The protein below binds the small molecule below.
Small molecule (SMILES): CC1=C(O)/C(=C\N=C(/C=C\CP(=O)(O)O)C(=O)O)C(COP(=O)(O)O)=CN1

Binding-site contacts:
Ligand atom OP1 contacts residue ASN188 of chain 1.C at 3.4 Å (h-bond).
Ligand atom O3 contacts residue ASN87 of chain 1.C at 2.7 Å (h-bond).
Ligand atom N1 contacts residue THR316 of chain 1.C at 2.6 Å (h-bond).
Ligand atom OP3 contacts residue ASN188 of chain 1.C at 2.7 Å (h-bond).
Ligand atom C5A contacts residue GLY187 of chain 1.C at 3.4 Å.
Ligand atom C2 contacts residue THR316 of chain 1.C at 3.3 Å.
Ligand atom CAI contacts residue THR85 of chain 1.C at 3.4 Å.
Ligand atom O3B contacts residue THR88 of chain 1.C at 2.7 Å (h-bond).
Ligand atom OG2 contacts residue ASN188 of chain 1.C at 2.9 Å (h-bond).
Ligand atom O2B contacts residue THR88 of chain 1.C at 3.4 Å (h-bond).
Ligand atom P contacts residue ALA189 of chain 1.C at 3.5 Å.
Ligand atom O2B contacts residue THR85 of chain 1.C at 3.0 Å (h-bond).
Ligand atom C4A contacts residue LYS61 of chain 1.C at 3.3 Å.
Ligand atom CAI contacts residue LYS61 of chain 1.C at 3.5 Å.
Ligand atom CEI contacts residue THR88 of chain 1.C at 3.5 Å.
Ligand atom C6 contacts residue THR316 of chain 1.C at 3.5 Å.
Ligand atom PG contacts residue SER155 of chain 1.C at 3.3 Å.
Ligand atom OG3 contacts residue SER155 of chain 1.C at 2.8 Å (h-bond).
Ligand atom C2A contacts residue ASN87 of chain 1.C at 3.1 Å.
Ligand atom C2A contacts residue THR316 of chain 1.C at 3.3 Å.
Ligand atom CBC contacts residue SER84 of chain 1.C at 3.3 Å.
Ligand atom O2B contacts residue SER84 of chain 1.C at 2.5 Å (h-bond).
Ligand atom OG1 contacts residue THR88 of chain 1.C at 2.7 Å (h-bond).
Ligand atom O3B contacts residue ASN87 of chain 1.C at 2.9 Å (h-bond).
Ligand atom OG2 contacts residue SER155 of chain 1.C at 2.4 Å (h-bond).
Ligand atom OG3 contacts residue ARG160 of chain 1.C at 3.1 Å (salt-bridge).
Ligand atom OP3 contacts residue ALA189 of chain 1.C at 3.5 Å (h-bond).
Ligand atom OP1 contacts residue ALA189 of chain 1.C at 2.8 Å (h-bond).
Ligand atom O3B contacts residue SER84 of chain 1.C at 3.3 Å (h-bond).
Ligand atom OG1 contacts residue LYS61 of chain 1.C at 2.7 Å (salt-bridge).
Ligand atom N4A contacts residue LYS61 of chain 1.C at 3.2 Å.
Ligand atom OG1 contacts residue ARG160 of chain 1.C at 2.7 Å (salt-bridge).
Ligand atom OP2 contacts residue GLY190 of chain 1.C at 3.3 Å (h-bond).
Ligand atom OP1 contacts residue VAL186 of chain 1.C at 3.5 Å.
Ligand atom OP2 contacts residue ASN191 of chain 1.C at 2.7 Å (h-bond).
Ligand atom CBC contacts residue THR85 of chain 1.C at 3.2 Å.
Ligand atom C2A contacts residue GLU286 of chain 1.C at 3.3 Å.
Ligand atom CBC contacts residue THR88 of chain 1.C at 3.3 Å.
Ligand atom OG3 contacts residue ASN154 of chain 1.C at 2.6 Å (h-bond).
Ligand atom OP1 contacts residue GLY187 of chain 1.C at 2.7 Å (h-bond).

Sequence of chain 1.C:
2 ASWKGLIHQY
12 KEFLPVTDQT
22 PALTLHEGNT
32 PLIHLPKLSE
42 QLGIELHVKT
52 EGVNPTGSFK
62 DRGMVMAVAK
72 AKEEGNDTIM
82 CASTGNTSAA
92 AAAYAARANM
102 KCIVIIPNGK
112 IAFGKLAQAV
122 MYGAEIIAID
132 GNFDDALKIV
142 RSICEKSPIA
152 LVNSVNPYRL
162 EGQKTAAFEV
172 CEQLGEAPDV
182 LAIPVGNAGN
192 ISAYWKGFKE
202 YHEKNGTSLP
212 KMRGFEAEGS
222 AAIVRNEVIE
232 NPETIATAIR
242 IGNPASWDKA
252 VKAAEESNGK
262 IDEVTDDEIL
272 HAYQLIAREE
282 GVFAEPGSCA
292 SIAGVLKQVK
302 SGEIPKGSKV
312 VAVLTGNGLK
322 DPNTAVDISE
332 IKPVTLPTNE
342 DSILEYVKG